A small-molecule ligand and the protein it binds are described below.
Small molecule (SMILES): O=c1[nH]c(=O)c2nn[nH]c2[nH]1

Binding-site contacts:
Ligand atom N7 contacts residue PHE160 of chain 2.A at 3.6 Å.
Ligand atom C2 contacts residue GLN229 of chain 2.A at 3.8 Å.
Ligand atom C2 contacts residue ASN255 of chain 2.A at 3.9 Å.
Ligand atom C5 contacts residue THR58 of chain 1.A at 3.9 Å.
Ligand atom C4 contacts residue PHE160 of chain 2.A at 3.4 Å (hydrophobic).
Ligand atom C2 contacts residue VAL228 of chain 2.A at 4.0 Å (hydrophobic).
Ligand atom N3 contacts residue ARG177 of chain 2.A at 3.0 Å (salt-bridge).
Ligand atom O2 contacts residue PHE160 of chain 2.A at 3.9 Å.
Ligand atom N8 contacts residue ALA57 of chain 1.A at 3.8 Å.
Ligand atom N7 contacts residue ALA57 of chain 1.A at 3.5 Å.
Ligand atom N3 contacts residue PHE160 of chain 2.A at 3.6 Å.
Ligand atom C2 contacts residue ARG177 of chain 2.A at 3.5 Å.
Ligand atom N9 contacts residue PHE160 of chain 2.A at 3.5 Å.
Ligand atom C4 contacts residue ARG177 of chain 2.A at 3.8 Å.
Ligand atom N8 contacts residue PHE160 of chain 2.A at 3.6 Å.
Ligand atom O6 contacts residue TYR9 of chain 1.A at 3.7 Å.
Ligand atom N8 contacts residue THR58 of chain 1.A at 3.2 Å (h-bond).
Ligand atom N9 contacts residue THR58 of chain 1.A at 3.9 Å.
Ligand atom O6 contacts residue THR58 of chain 1.A at 3.8 Å.
Ligand atom N8 contacts residue LEU171 of chain 2.A at 3.8 Å.
Ligand atom C6 contacts residue PHE160 of chain 2.A at 3.4 Å (hydrophobic).
Ligand atom N1 contacts residue GLN229 of chain 2.A at 3.0 Å (h-bond).
Ligand atom O6 contacts residue PHE160 of chain 2.A at 3.9 Å.
Ligand atom C2 contacts residue PHE160 of chain 2.A at 3.6 Å (hydrophobic).
Ligand atom C5 contacts residue PHE160 of chain 2.A at 3.3 Å (hydrophobic).
Ligand atom C6 contacts residue GLN229 of chain 2.A at 3.7 Å.
Ligand atom N9 contacts residue ARG177 of chain 2.A at 4.0 Å.
Ligand atom O2 contacts residue ARG177 of chain 2.A at 2.8 Å (salt-bridge).
Ligand atom C4 contacts residue ASN255 of chain 2.A at 3.9 Å.
Ligand atom O2 contacts residue VAL228 of chain 2.A at 2.9 Å (h-bond).
Ligand atom O2 contacts residue ASN255 of chain 2.A at 4.0 Å.
Ligand atom N9 contacts residue LEU171 of chain 2.A at 4.0 Å.
Ligand atom O2 contacts residue SER227 of chain 2.A at 3.5 Å.
Ligand atom N3 contacts residue ASN255 of chain 2.A at 3.3 Å (h-bond).
Ligand atom N8 contacts residue ASP59 of chain 1.A at 3.8 Å.
Ligand atom O6 contacts residue ILE55 of chain 1.A at 3.5 Å.
Ligand atom O6 contacts residue GLN229 of chain 2.A at 2.8 Å (h-bond).
Ligand atom N1 contacts residue PHE160 of chain 2.A at 3.6 Å.
Ligand atom N7 contacts residue THR58 of chain 1.A at 2.8 Å (h-bond).
Ligand atom O2 contacts residue GLN229 of chain 2.A at 3.8 Å.

Sequence of chain 1.A:
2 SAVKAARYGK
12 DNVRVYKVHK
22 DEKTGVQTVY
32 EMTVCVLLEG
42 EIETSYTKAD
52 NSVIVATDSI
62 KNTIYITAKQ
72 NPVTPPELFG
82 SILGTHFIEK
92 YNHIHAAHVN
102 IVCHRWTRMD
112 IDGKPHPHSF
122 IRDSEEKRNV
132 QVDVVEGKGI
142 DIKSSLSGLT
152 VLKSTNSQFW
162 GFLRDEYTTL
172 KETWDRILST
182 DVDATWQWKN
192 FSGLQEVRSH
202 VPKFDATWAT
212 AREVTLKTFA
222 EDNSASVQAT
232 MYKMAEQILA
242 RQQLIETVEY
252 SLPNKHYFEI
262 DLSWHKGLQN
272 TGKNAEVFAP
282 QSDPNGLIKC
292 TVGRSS

Sequence of chain 2.A:
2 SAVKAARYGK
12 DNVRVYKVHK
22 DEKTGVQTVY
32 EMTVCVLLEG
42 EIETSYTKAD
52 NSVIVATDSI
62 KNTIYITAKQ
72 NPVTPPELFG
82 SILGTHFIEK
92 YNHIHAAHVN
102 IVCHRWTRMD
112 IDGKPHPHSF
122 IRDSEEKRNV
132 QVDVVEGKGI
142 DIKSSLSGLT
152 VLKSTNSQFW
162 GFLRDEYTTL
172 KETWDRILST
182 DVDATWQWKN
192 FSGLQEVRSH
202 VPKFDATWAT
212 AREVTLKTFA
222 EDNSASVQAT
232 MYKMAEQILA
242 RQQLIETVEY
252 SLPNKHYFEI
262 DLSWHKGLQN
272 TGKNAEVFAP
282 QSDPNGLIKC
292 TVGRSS